Binding-site contacts:
Ligand atom C5 contacts residue ASN124 of chain 1.F at 3.7 Å.
Ligand atom C3 contacts residue ASN195 of chain 1.F at 3.9 Å.
Ligand atom C1 contacts residue ASN124 of chain 1.F at 1.4 Å.
Ligand atom C2 contacts residue ASN195 of chain 1.F at 3.6 Å.
Ligand atom C8 contacts residue ASP196 of chain 1.F at 4.4 Å.
Ligand atom C2 contacts residue ASN124 of chain 1.F at 2.4 Å.
Ligand atom C7 contacts residue ASN124 of chain 1.F at 3.6 Å.
Ligand atom C7 contacts residue ALA197 of chain 1.F at 4.2 Å (hydrophobic).
Ligand atom C1 contacts residue ASN195 of chain 1.F at 3.4 Å.
Ligand atom C4 contacts residue ASN124 of chain 1.F at 4.2 Å.
Ligand atom C6 contacts residue ASN195 of chain 1.F at 4.3 Å.
Ligand atom N2 contacts residue ASN195 of chain 1.F at 3.1 Å (h-bond).
Ligand atom C8 contacts residue ASN195 of chain 1.F at 4.4 Å.
Ligand atom N2 contacts residue ASN124 of chain 1.F at 2.9 Å (h-bond).
Ligand atom O5 contacts residue ASN124 of chain 1.F at 2.4 Å (h-bond).
Ligand atom C7 contacts residue ASN195 of chain 1.F at 4.2 Å.
Ligand atom C5 contacts residue ASN195 of chain 1.F at 4.0 Å.
Ligand atom O7 contacts residue ASN124 of chain 1.F at 3.9 Å.
Ligand atom C8 contacts residue ALA197 of chain 1.F at 3.6 Å (hydrophobic).
Ligand atom C3 contacts residue ASN124 of chain 1.F at 3.8 Å.
Ligand atom O5 contacts residue ASN195 of chain 1.F at 4.5 Å.

Sequence of chain 1.F:
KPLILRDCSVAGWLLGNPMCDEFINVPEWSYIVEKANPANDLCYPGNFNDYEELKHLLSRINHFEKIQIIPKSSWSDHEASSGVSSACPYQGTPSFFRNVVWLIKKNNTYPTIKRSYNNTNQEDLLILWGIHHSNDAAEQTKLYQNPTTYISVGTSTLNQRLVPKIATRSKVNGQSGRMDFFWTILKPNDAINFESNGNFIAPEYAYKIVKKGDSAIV

The protein below binds the small molecule below.
Small molecule (SMILES): CC(=O)N[C@@H]1[C@@H](O)[C@H](O)[C@@H](CO)O[C@H]1O